Sequence of chain 1.B:
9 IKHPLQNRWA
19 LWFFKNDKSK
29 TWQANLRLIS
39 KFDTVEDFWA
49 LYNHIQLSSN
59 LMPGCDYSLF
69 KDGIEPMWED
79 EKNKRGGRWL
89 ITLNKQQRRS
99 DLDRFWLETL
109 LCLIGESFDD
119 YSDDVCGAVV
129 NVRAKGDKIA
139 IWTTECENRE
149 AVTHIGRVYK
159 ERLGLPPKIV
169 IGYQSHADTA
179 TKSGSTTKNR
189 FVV

Binding-site contacts:
Ligand atom C1' contacts residue TRP30 of chain 1.B at 3.3 Å (hydrophobic).
Ligand atom O1A contacts residue ARG131 of chain 1.B at 2.7 Å (salt-bridge).
Ligand atom C5 contacts residue TRP76 of chain 1.B at 3.6 Å (hydrophobic).
Ligand atom N7 contacts residue TRP76 of chain 1.B at 3.5 Å.
Ligand atom C2 contacts residue TRP76 of chain 1.B at 3.9 Å (hydrophobic).
Ligand atom O3A contacts residue LYS136 of chain 1.B at 3.5 Å (salt-bridge).
Ligand atom O1B contacts residue ARG131 of chain 1.B at 2.7 Å (salt-bridge).
Ligand atom N2 contacts residue GLU77 of chain 1.B at 2.7 Å (salt-bridge).
Ligand atom C4 contacts residue TRP76 of chain 1.B at 3.7 Å (hydrophobic).
Ligand atom N1 contacts residue GLU77 of chain 1.B at 2.7 Å (salt-bridge).
Ligand atom O6 contacts residue GLU77 of chain 1.B at 3.7 Å.
Ligand atom N1 contacts residue TRP76 of chain 1.B at 3.5 Å.
Ligand atom C2' contacts residue TRP76 of chain 1.B at 4.0 Å (hydrophobic).
Ligand atom N9 contacts residue TRP30 of chain 1.B at 3.4 Å (h-bond).
Ligand atom C6 contacts residue GLU77 of chain 1.B at 3.7 Å.
Ligand atom PB contacts residue LYS136 of chain 1.B at 3.6 Å.
Ligand atom N1 contacts residue TRP30 of chain 1.B at 3.6 Å.
Ligand atom C2 contacts residue TRP30 of chain 1.B at 3.6 Å (hydrophobic).
Ligand atom C2 contacts residue GLU77 of chain 1.B at 3.6 Å.
Ligand atom C8 contacts residue TRP76 of chain 1.B at 3.9 Å (hydrophobic).
Ligand atom CM7 contacts residue TRP76 of chain 1.B at 3.7 Å (hydrophobic).
Ligand atom N3 contacts residue TRP76 of chain 1.B at 3.8 Å.
Ligand atom O4' contacts residue TRP30 of chain 1.B at 3.2 Å.
Ligand atom C6 contacts residue TRP76 of chain 1.B at 3.4 Å (hydrophobic).
Ligand atom O2G contacts residue LYS136 of chain 1.B at 3.1 Å (salt-bridge).
Ligand atom O6 contacts residue MET75 of chain 1.B at 3.2 Å.
Ligand atom N9 contacts residue TRP76 of chain 1.B at 3.9 Å.
Ligand atom O2B contacts residue LYS136 of chain 1.B at 2.7 Å (salt-bridge).
Ligand atom PA contacts residue ARG131 of chain 1.B at 3.9 Å.
Ligand atom N3 contacts residue TRP30 of chain 1.B at 3.5 Å.
Ligand atom C6 contacts residue TRP30 of chain 1.B at 3.5 Å (hydrophobic).
Ligand atom CM7 contacts residue TRP30 of chain 1.B at 3.8 Å (hydrophobic).
Ligand atom O6 contacts residue TRP30 of chain 1.B at 3.7 Å.
Ligand atom O6 contacts residue TRP76 of chain 1.B at 2.7 Å (h-bond).
Ligand atom N7 contacts residue TRP30 of chain 1.B at 3.5 Å.
Ligand atom O2B contacts residue ARG131 of chain 1.B at 3.5 Å (salt-bridge).
Ligand atom C4 contacts residue TRP30 of chain 1.B at 3.4 Å (hydrophobic).
Ligand atom PB contacts residue ARG131 of chain 1.B at 3.7 Å.
Ligand atom C5 contacts residue TRP30 of chain 1.B at 3.5 Å (hydrophobic).
Ligand atom C8 contacts residue TRP30 of chain 1.B at 3.4 Å (hydrophobic).

The protein below binds the small molecule below.
Small molecule (SMILES): CN1CN([C@@H]2O[C@H](CO[P](=O)(O)O[P](=O)(O)OP(=O)(O)O)[C@@H](O)[C@H]2O)c2nc(N)[nH]c(=O)c21